A small-molecule ligand and the protein it binds are described below.
Small molecule (SMILES): CC(=O)N[C@@H]1[C@@H](O)[C@H](O)[C@@H](CO)O[C@H]1O

Binding-site contacts:
Ligand atom C4 contacts residue ASN282 of chain 1.B at 4.1 Å.
Ligand atom C1 contacts residue ASN282 of chain 1.B at 1.4 Å.
Ligand atom C2 contacts residue ASN282 of chain 1.B at 2.4 Å.
Ligand atom N2 contacts residue ASN282 of chain 1.B at 3.1 Å (h-bond).
Ligand atom C7 contacts residue ASN280 of chain 1.B at 4.4 Å.
Ligand atom O7 contacts residue ASN282 of chain 1.B at 3.2 Å (h-bond).
Ligand atom O5 contacts residue ASN282 of chain 1.B at 2.2 Å (h-bond).
Ligand atom C3 contacts residue ASN282 of chain 1.B at 3.8 Å.
Ligand atom O6 contacts residue ASN282 of chain 1.B at 4.0 Å.
Ligand atom O7 contacts residue ASN280 of chain 1.B at 3.3 Å (h-bond).
Ligand atom C5 contacts residue ASN282 of chain 1.B at 3.5 Å.
Ligand atom C6 contacts residue ASN282 of chain 1.B at 4.4 Å.
Ligand atom C7 contacts residue ASN282 of chain 1.B at 3.4 Å.

Sequence of chain 1.B:
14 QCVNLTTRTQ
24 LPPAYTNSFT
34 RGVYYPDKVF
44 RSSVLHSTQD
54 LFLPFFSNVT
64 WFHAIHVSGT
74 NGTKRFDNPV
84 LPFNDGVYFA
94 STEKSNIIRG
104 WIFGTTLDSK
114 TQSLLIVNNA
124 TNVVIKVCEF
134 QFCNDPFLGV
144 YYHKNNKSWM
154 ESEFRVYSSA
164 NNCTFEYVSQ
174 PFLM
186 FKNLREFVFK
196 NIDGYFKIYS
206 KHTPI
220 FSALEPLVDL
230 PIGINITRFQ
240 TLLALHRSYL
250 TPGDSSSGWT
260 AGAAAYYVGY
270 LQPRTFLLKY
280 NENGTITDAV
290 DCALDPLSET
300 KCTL